Sequence of chain 1.A:
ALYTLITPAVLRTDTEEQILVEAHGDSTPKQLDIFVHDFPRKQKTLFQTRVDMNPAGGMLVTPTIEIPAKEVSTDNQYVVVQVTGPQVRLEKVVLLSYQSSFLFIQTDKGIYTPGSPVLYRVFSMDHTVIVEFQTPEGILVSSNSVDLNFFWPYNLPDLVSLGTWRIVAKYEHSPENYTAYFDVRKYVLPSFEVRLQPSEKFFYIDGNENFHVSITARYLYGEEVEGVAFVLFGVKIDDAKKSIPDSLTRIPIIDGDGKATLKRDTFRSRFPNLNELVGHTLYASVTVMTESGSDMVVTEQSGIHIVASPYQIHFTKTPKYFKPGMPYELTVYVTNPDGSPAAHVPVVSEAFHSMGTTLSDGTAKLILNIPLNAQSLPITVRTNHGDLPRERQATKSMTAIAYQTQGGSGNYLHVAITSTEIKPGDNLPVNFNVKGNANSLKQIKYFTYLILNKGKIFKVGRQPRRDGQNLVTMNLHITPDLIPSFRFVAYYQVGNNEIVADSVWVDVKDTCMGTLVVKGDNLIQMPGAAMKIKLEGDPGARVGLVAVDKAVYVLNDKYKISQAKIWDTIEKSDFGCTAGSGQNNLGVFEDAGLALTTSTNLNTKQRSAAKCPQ

Binding-site contacts:
Ligand atom N2 contacts residue VAL178 of chain 1.A at 4.2 Å.
Ligand atom N2 contacts residue ASN187 of chain 1.A at 2.8 Å (h-bond).
Ligand atom C8 contacts residue LYS180 of chain 1.A at 3.1 Å.
Ligand atom O4 contacts residue ASN187 of chain 1.A at 4.2 Å.
Ligand atom C8 contacts residue PRO185 of chain 1.A at 4.3 Å (hydrophobic).
Ligand atom C2 contacts residue ASN187 of chain 1.A at 2.4 Å.
Ligand atom O7 contacts residue ASN187 of chain 1.A at 4.2 Å.
Ligand atom O7 contacts residue GLN144 of chain 1.A at 4.4 Å.
Ligand atom C7 contacts residue LYS180 of chain 1.A at 4.1 Å.
Ligand atom C6 contacts residue PRO185 of chain 1.A at 4.3 Å (hydrophobic).
Ligand atom C8 contacts residue ASN187 of chain 1.A at 3.1 Å.
Ligand atom O7 contacts residue GLU142 of chain 1.A at 3.5 Å (salt-bridge).
Ligand atom C7 contacts residue VAL178 of chain 1.A at 4.3 Å (hydrophobic).
Ligand atom C7 contacts residue ASN187 of chain 1.A at 3.2 Å.
Ligand atom O7 contacts residue LYS180 of chain 1.A at 4.2 Å.
Ligand atom O4 contacts residue THR189 of chain 1.A at 4.0 Å.
Ligand atom C4 contacts residue ASN187 of chain 1.A at 4.1 Å.
Ligand atom C2 contacts residue PRO185 of chain 1.A at 4.4 Å (hydrophobic).
Ligand atom C5 contacts residue ASN187 of chain 1.A at 3.7 Å.
Ligand atom O5 contacts residue ASN187 of chain 1.A at 2.4 Å (h-bond).
Ligand atom C1 contacts residue PRO185 of chain 1.A at 4.2 Å (hydrophobic).
Ligand atom C3 contacts residue ASN187 of chain 1.A at 3.8 Å.
Ligand atom C1 contacts residue ASN187 of chain 1.A at 1.4 Å.
Ligand atom O5 contacts residue PRO185 of chain 1.A at 3.7 Å.
Ligand atom O7 contacts residue VAL178 of chain 1.A at 4.3 Å.
Ligand atom O4 contacts residue ARG176 of chain 1.A at 4.4 Å.

The protein below binds the small molecule below.
Small molecule (SMILES): CC(=O)N[C@@H]1[C@@H](O)[C@H](O)[C@@H](CO)O[C@H]1O